Binding-site contacts:
Ligand atom C1' contacts residue TYR257 of chain 1.A at 3.7 Å (hydrophobic).
Ligand atom C5 contacts residue GLN309 of chain 1.A at 3.7 Å.
Ligand atom O2A contacts residue K1 of chain 1.H at 3.3 Å.
Ligand atom O2G contacts residue LYS190 of chain 1.A at 3.1 Å.
Ligand atom N7 contacts residue ARG195 of chain 1.A at 3.2 Å (salt-bridge).
Ligand atom C5' contacts residue ASP344 of chain 1.A at 3.3 Å.
Ligand atom C2' contacts residue TYR257 of chain 1.A at 3.3 Å (hydrophobic).
Ligand atom C3A contacts residue K1 of chain 1.H at 3.1 Å.
Ligand atom O1B contacts residue ALA256 of chain 1.A at 3.4 Å (h-bond).
Ligand atom C4 contacts residue GLN309 of chain 1.A at 3.4 Å.
Ligand atom PA contacts residue K1 of chain 1.H at 3.2 Å.
Ligand atom O1A contacts residue ASP344 of chain 1.A at 3.5 Å (salt-bridge).
Ligand atom O1B contacts residue MG1 of chain 1.E at 2.3 Å.
Ligand atom C3A contacts residue LYS190 of chain 1.A at 3.6 Å.
Ligand atom O3G contacts residue ARG254 of chain 1.A at 3.2 Å.
Ligand atom O1G contacts residue K1 of chain 1.H at 3.5 Å.
Ligand atom O3B contacts residue ASP255 of chain 1.A at 2.9 Å (salt-bridge).
Ligand atom C5 contacts residue ARG195 of chain 1.A at 3.6 Å.
Ligand atom PB contacts residue MG1 of chain 1.E at 3.1 Å.
Ligand atom O1B contacts residue ILE253 of chain 1.A at 3.7 Å.
Ligand atom C8 contacts residue ARG195 of chain 1.A at 3.7 Å.
Ligand atom PG contacts residue MG1 of chain 1.E at 3.6 Å.
Ligand atom O1B contacts residue ASP255 of chain 1.A at 3.8 Å.
Ligand atom O1A contacts residue MG1 of chain 1.F at 2.3 Å.
Ligand atom C2' contacts residue GLN309 of chain 1.A at 3.5 Å.
Ligand atom O3B contacts residue MG1 of chain 1.E at 3.4 Å.
Ligand atom O1A contacts residue MG1 of chain 1.E at 3.0 Å.
Ligand atom O2A contacts residue ARG195 of chain 1.A at 3.0 Å (salt-bridge).
Ligand atom O1A contacts residue K1 of chain 1.H at 2.7 Å.
Ligand atom O3G contacts residue ASP255 of chain 1.A at 3.2 Å (salt-bridge).
Ligand atom O1B contacts residue ASP344 of chain 1.A at 3.2 Å (salt-bridge).
Ligand atom O3' contacts residue TYR257 of chain 1.A at 3.4 Å (h-bond).
Ligand atom N2 contacts residue GLY310 of chain 1.A at 3.4 Å (h-bond).
Ligand atom PG contacts residue ASP255 of chain 1.A at 3.6 Å.
Ligand atom N3 contacts residue GLN309 of chain 1.A at 3.6 Å (h-bond).
Ligand atom O1G contacts residue ASP252 of chain 1.A at 3.2 Å (salt-bridge).
Ligand atom C3A contacts residue MG1 of chain 1.E at 3.1 Å.
Ligand atom O1G contacts residue ILE253 of chain 1.A at 3.5 Å (h-bond).
Ligand atom PA contacts residue MG1 of chain 1.E at 3.6 Å.
Ligand atom O1G contacts residue MG1 of chain 1.E at 2.7 Å.

A small-molecule ligand and the protein it binds are described below.
Small molecule (SMILES): Nc1nc2c(ncn2[C@@H]2O[C@H](CO[P](=O)(O)C[P](=O)(O)OP(=O)(O)O)[C@@H](O)[C@H]2O)c(=O)[nH]1

Sequence of chain 1.A:
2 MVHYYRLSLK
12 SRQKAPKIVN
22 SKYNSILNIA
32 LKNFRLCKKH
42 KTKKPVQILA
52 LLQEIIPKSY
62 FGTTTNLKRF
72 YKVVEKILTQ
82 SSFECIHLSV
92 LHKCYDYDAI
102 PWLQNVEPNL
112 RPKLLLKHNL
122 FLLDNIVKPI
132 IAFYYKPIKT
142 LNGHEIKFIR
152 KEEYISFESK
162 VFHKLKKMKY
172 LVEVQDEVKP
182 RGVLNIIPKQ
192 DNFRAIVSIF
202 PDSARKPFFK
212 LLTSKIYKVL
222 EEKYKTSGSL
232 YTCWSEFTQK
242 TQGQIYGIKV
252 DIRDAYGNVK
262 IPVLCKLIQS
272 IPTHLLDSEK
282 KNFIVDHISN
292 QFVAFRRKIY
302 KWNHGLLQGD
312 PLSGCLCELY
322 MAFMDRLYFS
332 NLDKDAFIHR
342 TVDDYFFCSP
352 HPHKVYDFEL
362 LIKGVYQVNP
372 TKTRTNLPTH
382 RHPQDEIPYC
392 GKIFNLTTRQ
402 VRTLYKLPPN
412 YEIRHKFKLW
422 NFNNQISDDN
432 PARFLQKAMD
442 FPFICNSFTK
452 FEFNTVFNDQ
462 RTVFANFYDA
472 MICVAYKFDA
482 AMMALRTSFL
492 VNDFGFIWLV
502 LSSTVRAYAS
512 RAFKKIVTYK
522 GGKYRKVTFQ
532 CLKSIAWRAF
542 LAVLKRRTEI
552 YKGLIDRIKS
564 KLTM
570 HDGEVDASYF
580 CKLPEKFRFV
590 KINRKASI